Binding-site contacts:
Ligand atom C8 contacts residue ASN5 of chain 2.A at 4.1 Å.
Ligand atom C3 contacts residue ASN154 of chain 2.A at 3.9 Å.
Ligand atom C4 contacts residue ASN154 of chain 2.A at 4.3 Å.
Ligand atom O7 contacts residue ASN5 of chain 2.A at 3.4 Å (h-bond).
Ligand atom C4 contacts residue ASN5 of chain 2.A at 4.2 Å.
Ligand atom C2 contacts residue ASN154 of chain 2.A at 4.1 Å.
Ligand atom N2 contacts residue ASN5 of chain 2.A at 2.8 Å (h-bond).
Ligand atom C7 contacts residue PHE3 of chain 2.A at 4.3 Å (hydrophobic).
Ligand atom C1 contacts residue ASN154 of chain 2.A at 3.6 Å.
Ligand atom O5 contacts residue ASN154 of chain 2.A at 4.1 Å.
Ligand atom C2 contacts residue ASN5 of chain 2.A at 2.5 Å.
Ligand atom O6 contacts residue GLN153 of chain 2.A at 4.1 Å.
Ligand atom C1 contacts residue ASN5 of chain 2.A at 1.5 Å.
Ligand atom C5 contacts residue ASN154 of chain 2.A at 3.7 Å.
Ligand atom O6 contacts residue VAL228 of chain 2.A at 4.4 Å.
Ligand atom O5 contacts residue ASN5 of chain 2.A at 2.4 Å (h-bond).
Ligand atom C7 contacts residue ASN5 of chain 2.A at 3.1 Å.
Ligand atom C5 contacts residue ASN5 of chain 2.A at 3.7 Å.
Ligand atom N2 contacts residue PHE3 of chain 2.A at 4.4 Å.
Ligand atom N2 contacts residue ASN154 of chain 2.A at 3.6 Å.
Ligand atom C3 contacts residue ASN5 of chain 2.A at 3.8 Å.
Ligand atom C8 contacts residue GLU2 of chain 2.A at 4.3 Å.
Ligand atom C8 contacts residue PHE3 of chain 2.A at 3.5 Å (hydrophobic).
Ligand atom O4 contacts residue ASN154 of chain 2.A at 4.5 Å.

The protein below binds the small molecule below.
Small molecule (SMILES): CC(=O)N[C@@H]1[C@@H](O)[C@H](O)[C@@H](CO)O[C@H]1O

Sequence of chain 2.A:
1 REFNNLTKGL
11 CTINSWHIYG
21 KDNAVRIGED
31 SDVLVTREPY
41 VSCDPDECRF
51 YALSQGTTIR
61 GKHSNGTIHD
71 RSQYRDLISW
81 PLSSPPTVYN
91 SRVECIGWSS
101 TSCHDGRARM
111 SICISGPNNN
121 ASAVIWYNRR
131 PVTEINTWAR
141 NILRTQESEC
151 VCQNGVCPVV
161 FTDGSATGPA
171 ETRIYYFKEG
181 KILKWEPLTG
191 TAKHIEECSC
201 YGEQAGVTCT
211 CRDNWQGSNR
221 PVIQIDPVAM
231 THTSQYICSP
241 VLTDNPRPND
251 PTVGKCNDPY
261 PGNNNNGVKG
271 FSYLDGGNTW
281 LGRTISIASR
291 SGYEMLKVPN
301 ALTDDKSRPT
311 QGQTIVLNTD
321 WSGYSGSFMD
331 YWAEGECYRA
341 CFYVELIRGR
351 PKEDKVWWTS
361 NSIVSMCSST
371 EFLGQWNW